Sequence of chain 1.A:
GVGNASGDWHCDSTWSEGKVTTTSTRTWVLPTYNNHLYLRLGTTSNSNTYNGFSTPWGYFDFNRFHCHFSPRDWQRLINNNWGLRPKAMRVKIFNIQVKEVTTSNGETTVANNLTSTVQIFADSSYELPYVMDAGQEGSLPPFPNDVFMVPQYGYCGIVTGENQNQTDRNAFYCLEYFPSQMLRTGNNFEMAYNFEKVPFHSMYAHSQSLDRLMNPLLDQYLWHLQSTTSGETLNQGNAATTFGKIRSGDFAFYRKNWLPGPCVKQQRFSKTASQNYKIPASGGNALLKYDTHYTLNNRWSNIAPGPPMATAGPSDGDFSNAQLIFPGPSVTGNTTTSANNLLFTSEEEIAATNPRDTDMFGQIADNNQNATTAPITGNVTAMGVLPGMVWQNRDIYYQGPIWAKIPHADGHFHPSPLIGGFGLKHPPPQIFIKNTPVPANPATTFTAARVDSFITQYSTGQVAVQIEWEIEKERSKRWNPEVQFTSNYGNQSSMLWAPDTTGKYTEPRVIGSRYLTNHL

Sequence of chain 23.A:
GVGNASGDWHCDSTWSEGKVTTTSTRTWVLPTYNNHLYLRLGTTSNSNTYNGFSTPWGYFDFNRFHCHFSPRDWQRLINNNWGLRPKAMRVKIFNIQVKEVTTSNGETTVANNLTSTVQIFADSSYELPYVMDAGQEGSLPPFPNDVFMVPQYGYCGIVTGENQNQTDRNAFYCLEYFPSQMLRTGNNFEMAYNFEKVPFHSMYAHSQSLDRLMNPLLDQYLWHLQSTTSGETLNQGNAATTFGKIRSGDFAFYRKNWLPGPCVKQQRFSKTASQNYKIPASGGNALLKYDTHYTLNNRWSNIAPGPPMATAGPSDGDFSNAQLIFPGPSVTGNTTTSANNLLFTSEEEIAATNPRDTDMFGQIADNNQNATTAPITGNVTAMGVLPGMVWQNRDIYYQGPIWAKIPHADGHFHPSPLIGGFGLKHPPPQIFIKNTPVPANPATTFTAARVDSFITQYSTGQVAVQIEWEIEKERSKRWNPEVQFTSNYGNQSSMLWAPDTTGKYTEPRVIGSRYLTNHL

Binding-site contacts:
Ligand atom C6 contacts residue PRO628 of chain 23.A at 2.8 Å (hydrophobic).
Ligand atom O2P contacts residue ASP623 of chain 1.A at 3.2 Å (salt-bridge).
Ligand atom P contacts residue HIS625 of chain 1.A at 3.9 Å.
Ligand atom N1 contacts residue PRO628 of chain 23.A at 3.2 Å (h-bond).
Ligand atom C8 contacts residue HIS627 of chain 23.A at 3.5 Å.
Ligand atom C1' contacts residue PRO628 of chain 23.A at 3.9 Å (hydrophobic).
Ligand atom C2 contacts residue GLY636 of chain 23.A at 3.2 Å.
Ligand atom N6 contacts residue GLY634 of chain 23.A at 3.8 Å.
Ligand atom C5 contacts residue SER629 of chain 23.A at 3.5 Å.
Ligand atom C4 contacts residue PRO412 of chain 23.A at 4.1 Å (hydrophobic).
Ligand atom C1' contacts residue HIS627 of chain 23.A at 4.3 Å.
Ligand atom O1P contacts residue HIS625 of chain 1.A at 2.8 Å (h-bond).
Ligand atom C2' contacts residue PRO628 of chain 23.A at 3.6 Å (hydrophobic).
Ligand atom C6 contacts residue PRO412 of chain 23.A at 4.3 Å (hydrophobic).
Ligand atom N6 contacts residue GLY636 of chain 23.A at 3.2 Å (h-bond).
Ligand atom C4 contacts residue PRO628 of chain 23.A at 3.0 Å (hydrophobic).
Ligand atom C2 contacts residue PRO628 of chain 23.A at 3.5 Å (hydrophobic).
Ligand atom N7 contacts residue HIS627 of chain 23.A at 4.1 Å.
Ligand atom N7 contacts residue SER629 of chain 23.A at 3.1 Å (h-bond).
Ligand atom N6 contacts residue PRO628 of chain 23.A at 3.4 Å (h-bond).
Ligand atom C6 contacts residue GLY636 of chain 23.A at 3.6 Å.
Ligand atom N9 contacts residue PRO628 of chain 23.A at 3.7 Å.
Ligand atom N9 contacts residue PRO412 of chain 23.A at 4.2 Å.
Ligand atom N7 contacts residue PRO412 of chain 23.A at 4.3 Å.
Ligand atom C5 contacts residue PRO628 of chain 23.A at 2.7 Å (hydrophobic).
Ligand atom C5 contacts residue PRO412 of chain 23.A at 4.2 Å (hydrophobic).
Ligand atom N6 contacts residue SER629 of chain 23.A at 3.0 Å (h-bond).
Ligand atom N7 contacts residue PRO628 of chain 23.A at 3.3 Å (h-bond).
Ligand atom N6 contacts residue PHE635 of chain 23.A at 3.7 Å.
Ligand atom N3 contacts residue PRO628 of chain 23.A at 3.5 Å (h-bond).
Ligand atom N7 contacts residue ASN606 of chain 23.A at 4.2 Å.
Ligand atom C8 contacts residue PRO628 of chain 23.A at 3.8 Å (hydrophobic).
Ligand atom N1 contacts residue VAL411 of chain 23.A at 4.3 Å.
Ligand atom N1 contacts residue GLY636 of chain 23.A at 2.9 Å (h-bond).
Ligand atom C8 contacts residue SER629 of chain 23.A at 4.2 Å.
Ligand atom O3' contacts residue PRO628 of chain 23.A at 4.1 Å.
Ligand atom C6 contacts residue SER629 of chain 23.A at 3.5 Å.
Ligand atom C2' contacts residue HIS627 of chain 23.A at 3.2 Å.
Ligand atom C3' contacts residue HIS627 of chain 23.A at 4.3 Å.
Ligand atom C8 contacts residue PRO412 of chain 23.A at 4.3 Å (hydrophobic).

A protein and the small-molecule ligand that binds it are described below.
Small molecule (SMILES): Nc1ncnc2c1ncn2[C@H]1C[C@H](O)[C@@H](COP(=O)(O)O)O1